This small molecule binds to this protein.
Small molecule (SMILES): CC(=O)N[C@@H]1[C@@H](O)[C@H](O[C@@H]2O[C@H](CO[C@]3(C(=O)O)C[C@H](O)[C@@H](NC(C)=O)[C@H]([C@H](O)[C@H](O)CO)O3)[C@H](O)[C@H](O)[C@H]2O)[C@@H](CO)O[C@H]1O

Sequence of chain 39.C:
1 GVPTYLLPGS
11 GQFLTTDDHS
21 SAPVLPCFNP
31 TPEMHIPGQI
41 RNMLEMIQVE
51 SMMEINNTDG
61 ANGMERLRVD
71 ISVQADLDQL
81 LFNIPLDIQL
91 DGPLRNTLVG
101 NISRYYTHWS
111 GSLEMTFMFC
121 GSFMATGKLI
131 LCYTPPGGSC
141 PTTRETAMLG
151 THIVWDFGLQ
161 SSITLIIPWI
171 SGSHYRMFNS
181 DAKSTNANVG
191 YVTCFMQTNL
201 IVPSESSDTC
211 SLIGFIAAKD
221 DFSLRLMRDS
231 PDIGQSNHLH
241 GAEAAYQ

Binding-site contacts:
Ligand atom O10 contacts residue ARG270 of chain 39.A at 4.0 Å.
Ligand atom O4 contacts residue ARG95 of chain 39.C at 3.6 Å.
Ligand atom O4 contacts residue PRO231 of chain 39.C at 3.8 Å.
Ligand atom N5 contacts residue PRO231 of chain 39.C at 2.9 Å (h-bond).
Ligand atom C6 contacts residue PRO231 of chain 39.C at 4.0 Å (hydrophobic).
Ligand atom O7 contacts residue PRO274 of chain 39.A at 3.4 Å.
Ligand atom N5 contacts residue ASN275 of chain 39.A at 3.5 Å (h-bond).
Ligand atom O4 contacts residue ASN275 of chain 39.A at 3.0 Å (h-bond).
Ligand atom O6 contacts residue PRO274 of chain 39.A at 3.7 Å.
Ligand atom C5 contacts residue PRO231 of chain 39.C at 3.6 Å (hydrophobic).
Ligand atom O1B contacts residue ARG104 of chain 39.C at 2.8 Å (salt-bridge).
Ligand atom C11 contacts residue ASP232 of chain 39.C at 3.8 Å.
Ligand atom C3 contacts residue PRO274 of chain 39.A at 3.8 Å (hydrophobic).
Ligand atom C10 contacts residue ASN275 of chain 39.A at 3.2 Å.
Ligand atom C5 contacts residue ASN275 of chain 39.A at 3.5 Å.
Ligand atom C11 contacts residue GLY234 of chain 39.C at 3.9 Å.
Ligand atom C3 contacts residue ASP232 of chain 39.C at 4.1 Å.
Ligand atom C4 contacts residue ASP232 of chain 39.C at 3.5 Å.
Ligand atom O3 contacts residue ASP91 of chain 39.C at 4.0 Å.
Ligand atom C3 contacts residue ARG95 of chain 39.C at 3.9 Å.
Ligand atom C4 contacts residue PRO231 of chain 39.C at 3.4 Å (hydrophobic).
Ligand atom C3 contacts residue PRO274 of chain 39.A at 4.1 Å (hydrophobic).
Ligand atom C4 contacts residue ARG104 of chain 39.C at 4.0 Å.
Ligand atom O3 contacts residue GLY282 of chain 39.A at 3.4 Å.
Ligand atom O4 contacts residue ASP91 of chain 39.C at 2.8 Å (salt-bridge).
Ligand atom C11 contacts residue PRO231 of chain 39.C at 4.0 Å (hydrophobic).
Ligand atom O7 contacts residue SER180 of chain 39.C at 3.7 Å.
Ligand atom C5 contacts residue PRO274 of chain 39.A at 3.9 Å (hydrophobic).
Ligand atom O6 contacts residue ASP91 of chain 39.C at 3.3 Å.
Ligand atom C1 contacts residue ARG104 of chain 39.C at 3.7 Å.
Ligand atom C4 contacts residue ASN275 of chain 39.A at 3.8 Å.
Ligand atom C6 contacts residue ASP91 of chain 39.C at 3.9 Å.
Ligand atom C4 contacts residue PRO274 of chain 39.A at 4.0 Å (hydrophobic).
Ligand atom O3 contacts residue PRO274 of chain 39.A at 3.9 Å.
Ligand atom C10 contacts residue PRO231 of chain 39.C at 3.9 Å (hydrophobic).
Ligand atom O10 contacts residue ASN275 of chain 39.A at 2.9 Å (h-bond).
Ligand atom C11 contacts residue ILE233 of chain 39.C at 3.8 Å (hydrophobic).
Ligand atom C3 contacts residue ARG104 of chain 39.C at 3.9 Å.
Ligand atom C4 contacts residue ASP91 of chain 39.C at 3.3 Å.
Ligand atom O4 contacts residue ASP232 of chain 39.C at 2.8 Å (salt-bridge).

Sequence of chain 39.A:
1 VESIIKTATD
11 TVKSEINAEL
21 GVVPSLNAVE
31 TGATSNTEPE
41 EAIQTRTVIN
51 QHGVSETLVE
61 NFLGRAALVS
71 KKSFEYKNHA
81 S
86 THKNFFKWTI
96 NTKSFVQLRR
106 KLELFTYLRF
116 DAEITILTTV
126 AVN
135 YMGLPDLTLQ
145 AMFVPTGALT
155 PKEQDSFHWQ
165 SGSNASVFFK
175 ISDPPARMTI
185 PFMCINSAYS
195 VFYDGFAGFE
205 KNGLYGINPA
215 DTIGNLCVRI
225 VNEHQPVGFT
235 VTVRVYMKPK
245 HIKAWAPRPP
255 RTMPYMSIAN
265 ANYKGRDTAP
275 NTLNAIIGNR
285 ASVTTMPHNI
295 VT